Binding-site contacts:
Ligand atom C3 contacts residue LYS282 of chain 1.B at 3.8 Å.
Ligand atom C4 contacts residue TRP363 of chain 1.B at 3.9 Å (hydrophobic).
Ligand atom O6 contacts residue HIS276 of chain 1.B at 3.1 Å.
Ligand atom C4 contacts residue LYS282 of chain 1.B at 3.2 Å.
Ligand atom C6 contacts residue TRP363 of chain 1.B at 4.0 Å (hydrophobic).
Ligand atom C5 contacts residue TRP347 of chain 1.B at 3.3 Å (hydrophobic).
Ligand atom O6 contacts residue TRP320 of chain 1.B at 3.7 Å.
Ligand atom O6 contacts residue GLY277 of chain 1.B at 2.7 Å (h-bond).
Ligand atom C6 contacts residue HIS276 of chain 1.B at 3.5 Å.
Ligand atom O1 contacts residue GAL2 of chain 1.F at 3.1 Å (h-bond).
Ligand atom O3 contacts residue ASP359 of chain 1.B at 2.6 Å (salt-bridge).
Ligand atom O2 contacts residue ASP359 of chain 1.B at 2.8 Å (salt-bridge).
Ligand atom C2 contacts residue ASP359 of chain 1.B at 3.5 Å.
Ligand atom C1 contacts residue TRP347 of chain 1.B at 3.9 Å (hydrophobic).
Ligand atom O2 contacts residue GAL2 of chain 1.F at 3.7 Å.
Ligand atom O2 contacts residue ASP117 of chain 1.B at 2.9 Å (salt-bridge).
Ligand atom O3 contacts residue LYS282 of chain 1.B at 3.2 Å (salt-bridge).
Ligand atom O3 contacts residue TRP363 of chain 1.B at 4.0 Å.
Ligand atom O4 contacts residue LYS282 of chain 1.B at 2.5 Å (salt-bridge).
Ligand atom O3 contacts residue LYS120 of chain 1.B at 2.9 Å (salt-bridge).
Ligand atom O6 contacts residue VAL369 of chain 1.B at 3.8 Å.
Ligand atom C1 contacts residue TRP363 of chain 1.B at 4.0 Å (hydrophobic).
Ligand atom O4 contacts residue ASN278 of chain 1.B at 3.9 Å.
Ligand atom O5 contacts residue TRP347 of chain 1.B at 3.8 Å.
Ligand atom O3 contacts residue ASP117 of chain 1.B at 3.7 Å.
Ligand atom C2 contacts residue GAL2 of chain 1.F at 3.4 Å.
Ligand atom C6 contacts residue GLY277 of chain 1.B at 3.4 Å.
Ligand atom C3 contacts residue ASP359 of chain 1.B at 3.1 Å.
Ligand atom C1 contacts residue GAL2 of chain 1.F at 3.7 Å.
Ligand atom C3 contacts residue TRP115 of chain 1.B at 3.8 Å (hydrophobic).
Ligand atom O6 contacts residue ALA368 of chain 1.B at 3.4 Å.
Ligand atom C6 contacts residue TRP347 of chain 1.B at 3.2 Å (hydrophobic).
Ligand atom C3 contacts residue TRP363 of chain 1.B at 3.9 Å (hydrophobic).
Ligand atom O3 contacts residue TRP347 of chain 1.B at 4.0 Å.
Ligand atom O5 contacts residue TRP320 of chain 1.B at 3.8 Å.
Ligand atom O2 contacts residue LYS120 of chain 1.B at 4.0 Å.
Ligand atom C2 contacts residue ASP117 of chain 1.B at 4.0 Å.
Ligand atom O3 contacts residue TRP115 of chain 1.B at 4.1 Å.
Ligand atom C4 contacts residue TRP347 of chain 1.B at 3.6 Å (hydrophobic).
Ligand atom C5 contacts residue TRP363 of chain 1.B at 3.6 Å (hydrophobic).

Sequence of chain 1.B:
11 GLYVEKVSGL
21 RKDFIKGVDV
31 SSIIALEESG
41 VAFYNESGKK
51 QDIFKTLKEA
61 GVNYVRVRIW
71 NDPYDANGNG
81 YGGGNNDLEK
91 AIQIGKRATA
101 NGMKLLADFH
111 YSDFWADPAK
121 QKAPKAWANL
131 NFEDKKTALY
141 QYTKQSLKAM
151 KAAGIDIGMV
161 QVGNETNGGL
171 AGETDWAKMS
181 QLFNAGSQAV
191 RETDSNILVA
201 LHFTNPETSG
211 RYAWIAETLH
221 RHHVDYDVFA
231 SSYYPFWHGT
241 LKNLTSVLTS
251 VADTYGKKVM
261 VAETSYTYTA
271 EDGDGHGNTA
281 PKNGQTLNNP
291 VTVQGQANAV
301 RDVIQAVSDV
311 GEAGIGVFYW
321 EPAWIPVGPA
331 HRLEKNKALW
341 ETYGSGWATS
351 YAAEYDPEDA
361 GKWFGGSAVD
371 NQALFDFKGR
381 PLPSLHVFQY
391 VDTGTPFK

This small molecule binds to this protein.
Small molecule (SMILES): OC[C@H]1O[C@@H](O[C@@H]2[C@H](O)[C@@H](O)[C@H](O[C@@H]3[C@H](O)[C@@H](O)[C@H](O)O[C@@H]3CO)O[C@@H]2CO)[C@H](O)[C@@H](O)[C@H]1O